The protein below binds the small molecule below.
Small molecule (SMILES): CC(=O)N[C@@H]1[C@@H](O)[C@H](O)[C@@H](CO)O[C@H]1O

Sequence of chain 4.A:
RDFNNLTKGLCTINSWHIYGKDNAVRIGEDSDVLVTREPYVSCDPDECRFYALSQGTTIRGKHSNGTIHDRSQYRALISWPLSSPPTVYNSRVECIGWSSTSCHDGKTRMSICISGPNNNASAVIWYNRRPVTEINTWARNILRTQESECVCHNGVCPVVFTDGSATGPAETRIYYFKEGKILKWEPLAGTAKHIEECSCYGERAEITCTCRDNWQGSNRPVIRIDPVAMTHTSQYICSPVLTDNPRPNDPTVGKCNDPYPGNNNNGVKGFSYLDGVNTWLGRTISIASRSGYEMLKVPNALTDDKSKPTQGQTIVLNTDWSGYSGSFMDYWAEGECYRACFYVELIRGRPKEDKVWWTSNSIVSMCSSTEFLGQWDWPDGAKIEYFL

Binding-site contacts:
Ligand atom N2 contacts residue TRP357 of chain 4.A at 3.0 Å (h-bond).
Ligand atom C7 contacts residue TRP357 of chain 4.A at 3.6 Å (hydrophobic).
Ligand atom C3 contacts residue ASN65 of chain 4.A at 3.8 Å.
Ligand atom C4 contacts residue TRP357 of chain 4.A at 4.1 Å (hydrophobic).
Ligand atom C1 contacts residue ASN65 of chain 4.A at 1.5 Å.
Ligand atom O5 contacts residue ASN65 of chain 4.A at 2.3 Å (h-bond).
Ligand atom O7 contacts residue ASN65 of chain 4.A at 3.8 Å.
Ligand atom C2 contacts residue ASN65 of chain 4.A at 2.5 Å.
Ligand atom C1 contacts residue TRP357 of chain 4.A at 3.6 Å (hydrophobic).
Ligand atom C2 contacts residue TRP357 of chain 4.A at 3.8 Å (hydrophobic).
Ligand atom C8 contacts residue TRP357 of chain 4.A at 3.3 Å (hydrophobic).
Ligand atom O6 contacts residue ASN65 of chain 4.A at 4.4 Å.
Ligand atom O5 contacts residue TRP357 of chain 4.A at 4.1 Å.
Ligand atom C4 contacts residue ASN65 of chain 4.A at 4.2 Å.
Ligand atom N2 contacts residue ASN65 of chain 4.A at 3.1 Å (h-bond).
Ligand atom C3 contacts residue TRP357 of chain 4.A at 3.4 Å (hydrophobic).
Ligand atom C5 contacts residue TRP357 of chain 4.A at 3.7 Å (hydrophobic).
Ligand atom O4 contacts residue TRP357 of chain 4.A at 4.1 Å.
Ligand atom C7 contacts residue ASN65 of chain 4.A at 3.7 Å.
Ligand atom C5 contacts residue ASN65 of chain 4.A at 3.7 Å.
Ligand atom O3 contacts residue TRP357 of chain 4.A at 3.9 Å.